Sequence of chain 3.A:
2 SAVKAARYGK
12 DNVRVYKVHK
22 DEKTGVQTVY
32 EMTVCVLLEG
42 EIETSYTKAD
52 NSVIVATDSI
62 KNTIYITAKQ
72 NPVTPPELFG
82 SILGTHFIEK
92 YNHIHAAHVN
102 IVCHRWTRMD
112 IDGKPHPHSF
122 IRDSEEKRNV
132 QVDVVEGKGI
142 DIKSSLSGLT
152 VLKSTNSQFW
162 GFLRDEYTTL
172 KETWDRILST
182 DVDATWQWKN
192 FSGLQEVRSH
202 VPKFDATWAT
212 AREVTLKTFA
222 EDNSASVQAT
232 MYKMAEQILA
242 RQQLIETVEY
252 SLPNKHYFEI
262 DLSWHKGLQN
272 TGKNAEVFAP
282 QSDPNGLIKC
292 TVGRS

Sequence of chain 4.A:
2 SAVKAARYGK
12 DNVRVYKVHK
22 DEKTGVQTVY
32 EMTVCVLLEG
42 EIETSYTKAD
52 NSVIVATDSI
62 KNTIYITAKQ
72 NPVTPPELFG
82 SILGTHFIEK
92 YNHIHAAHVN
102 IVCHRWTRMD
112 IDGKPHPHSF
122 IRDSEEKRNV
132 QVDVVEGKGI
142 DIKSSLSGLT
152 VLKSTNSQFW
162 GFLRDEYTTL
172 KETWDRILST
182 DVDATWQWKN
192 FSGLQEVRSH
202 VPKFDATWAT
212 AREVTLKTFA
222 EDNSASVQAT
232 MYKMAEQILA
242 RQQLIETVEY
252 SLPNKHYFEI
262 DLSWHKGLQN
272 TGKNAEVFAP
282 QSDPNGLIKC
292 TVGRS

Binding-site contacts:
Ligand atom O6 contacts residue ILE55 of chain 3.A at 3.5 Å.
Ligand atom C2 contacts residue ASN255 of chain 4.A at 3.9 Å.
Ligand atom O2 contacts residue SER227 of chain 4.A at 3.6 Å.
Ligand atom N8 contacts residue LEU171 of chain 4.A at 3.8 Å.
Ligand atom O2 contacts residue PHE160 of chain 4.A at 3.9 Å.
Ligand atom N3 contacts residue ASN255 of chain 4.A at 3.3 Å (h-bond).
Ligand atom C2 contacts residue PHE160 of chain 4.A at 3.6 Å (hydrophobic).
Ligand atom N8 contacts residue THR58 of chain 3.A at 3.2 Å (h-bond).
Ligand atom C2 contacts residue ARG177 of chain 4.A at 3.6 Å.
Ligand atom N8 contacts residue PHE160 of chain 4.A at 3.7 Å.
Ligand atom C2 contacts residue VAL228 of chain 4.A at 4.0 Å (hydrophobic).
Ligand atom C4 contacts residue PHE160 of chain 4.A at 3.4 Å (hydrophobic).
Ligand atom O6 contacts residue THR58 of chain 3.A at 3.9 Å.
Ligand atom N9 contacts residue ARG177 of chain 4.A at 4.0 Å.
Ligand atom C5 contacts residue PHE160 of chain 4.A at 3.4 Å (hydrophobic).
Ligand atom O6 contacts residue GLN229 of chain 4.A at 2.9 Å (h-bond).
Ligand atom N1 contacts residue PHE160 of chain 4.A at 3.6 Å.
Ligand atom O2 contacts residue ARG177 of chain 4.A at 2.8 Å (salt-bridge).
Ligand atom C5 contacts residue THR58 of chain 3.A at 4.0 Å.
Ligand atom N9 contacts residue LEU171 of chain 4.A at 4.0 Å.
Ligand atom N3 contacts residue PHE160 of chain 4.A at 3.7 Å.
Ligand atom N7 contacts residue THR58 of chain 3.A at 2.8 Å (h-bond).
Ligand atom N8 contacts residue ALA57 of chain 3.A at 3.7 Å.
Ligand atom O2 contacts residue VAL228 of chain 4.A at 2.9 Å (h-bond).
Ligand atom C4 contacts residue ASN255 of chain 4.A at 3.8 Å.
Ligand atom C6 contacts residue PHE160 of chain 4.A at 3.5 Å (hydrophobic).
Ligand atom N9 contacts residue THR58 of chain 3.A at 4.0 Å.
Ligand atom O6 contacts residue TYR9 of chain 3.A at 3.9 Å.
Ligand atom C4 contacts residue ARG177 of chain 4.A at 3.7 Å.
Ligand atom C6 contacts residue GLN229 of chain 4.A at 3.7 Å.
Ligand atom N3 contacts residue ARG177 of chain 4.A at 3.0 Å (salt-bridge).
Ligand atom O2 contacts residue ASN255 of chain 4.A at 4.1 Å.
Ligand atom N7 contacts residue PHE160 of chain 4.A at 3.7 Å.
Ligand atom O2 contacts residue GLN229 of chain 4.A at 3.8 Å.
Ligand atom N7 contacts residue ALA57 of chain 3.A at 3.5 Å.
Ligand atom O6 contacts residue PHE160 of chain 4.A at 4.0 Å.
Ligand atom C2 contacts residue GLN229 of chain 4.A at 3.9 Å.
Ligand atom N9 contacts residue PHE160 of chain 4.A at 3.5 Å.
Ligand atom N8 contacts residue ASP59 of chain 3.A at 3.9 Å.
Ligand atom N1 contacts residue GLN229 of chain 4.A at 3.0 Å (h-bond).

The protein below binds the small molecule below.
Small molecule (SMILES): O=c1[nH]c(=O)c2nn[nH]c2[nH]1